This protein binds this small molecule.
Small molecule (SMILES): CC(=O)N[C@H]1[C@H]([C@H](O)[C@H](O)CO)O[C@@](O[C@H]2[C@@H](O)[C@@H](CO)O[C@@H](O[C@H]3[C@H](O)[C@@H](O)[C@H](O)O[C@@H]3CO)[C@@H]2O)(C(=O)O)C[C@@H]1O

Binding-site contacts:
Ligand atom C4 contacts residue HIS298 of chain 60.F at 4.1 Å.
Ligand atom C4 contacts residue TYR72 of chain 60.F at 3.5 Å (hydrophobic).
Ligand atom O1B contacts residue ARG77 of chain 60.F at 2.9 Å (salt-bridge).
Ligand atom O3 contacts residue ASN80 of chain 60.F at 4.0 Å.
Ligand atom C5 contacts residue ASN93 of chain 60.F at 4.2 Å.
Ligand atom O10 contacts residue ASN293 of chain 60.F at 3.5 Å (h-bond).
Ligand atom O4 contacts residue TYR72 of chain 60.F at 4.3 Å.
Ligand atom O8 contacts residue ARG77 of chain 60.F at 3.9 Å.
Ligand atom O3 contacts residue GLY78 of chain 60.F at 3.7 Å.
Ligand atom C4 contacts residue VAL296 of chain 60.F at 4.3 Å (hydrophobic).
Ligand atom C6 contacts residue TYR72 of chain 60.F at 3.6 Å (hydrophobic).
Ligand atom O4 contacts residue VAL296 of chain 60.F at 3.8 Å.
Ligand atom O6 contacts residue ASN93 of chain 60.F at 2.9 Å (h-bond).
Ligand atom O1A contacts residue TYR72 of chain 60.F at 3.2 Å.
Ligand atom C4 contacts residue GLY78 of chain 60.F at 3.4 Å.
Ligand atom N5 contacts residue TYR72 of chain 60.F at 3.1 Å (h-bond).
Ligand atom O4 contacts residue HIS298 of chain 60.F at 3.1 Å (h-bond).
Ligand atom C1 contacts residue TYR72 of chain 60.F at 3.8 Å (hydrophobic).
Ligand atom O8 contacts residue TYR72 of chain 60.F at 4.2 Å.
Ligand atom C5 contacts residue TYR72 of chain 60.F at 3.6 Å (hydrophobic).
Ligand atom O1B contacts residue TYR72 of chain 60.F at 4.1 Å.
Ligand atom O4 contacts residue ILE79 of chain 60.F at 3.5 Å (h-bond).
Ligand atom C3 contacts residue HIS298 of chain 60.F at 4.1 Å.
Ligand atom C3 contacts residue ARG77 of chain 60.F at 3.9 Å.
Ligand atom C7 contacts residue TYR72 of chain 60.F at 4.2 Å (hydrophobic).
Ligand atom C3 contacts residue GLY78 of chain 60.F at 4.0 Å.
Ligand atom C1 contacts residue ARG77 of chain 60.F at 3.5 Å.
Ligand atom C2 contacts residue GLY78 of chain 60.F at 4.2 Å.
Ligand atom O4 contacts residue THR291 of chain 60.F at 3.3 Å.
Ligand atom O1A contacts residue ARG77 of chain 60.F at 3.0 Å (salt-bridge).
Ligand atom C6 contacts residue THR94 of chain 60.F at 4.2 Å.
Ligand atom C11 contacts residue ASP85 of chain 59.F at 3.7 Å.
Ligand atom C3 contacts residue VAL296 of chain 60.F at 3.5 Å (hydrophobic).
Ligand atom O1A contacts residue GLY78 of chain 60.F at 3.7 Å.
Ligand atom C10 contacts residue TYR72 of chain 60.F at 4.1 Å (hydrophobic).
Ligand atom O4 contacts residue GLY78 of chain 60.F at 3.1 Å.
Ligand atom O4 contacts residue ASN80 of chain 60.F at 4.2 Å.
Ligand atom C6 contacts residue ASN93 of chain 60.F at 3.1 Å.
Ligand atom C3 contacts residue GLY78 of chain 60.F at 4.2 Å.
Ligand atom O10 contacts residue THR291 of chain 60.F at 3.7 Å.

Sequence of chain 59.F:
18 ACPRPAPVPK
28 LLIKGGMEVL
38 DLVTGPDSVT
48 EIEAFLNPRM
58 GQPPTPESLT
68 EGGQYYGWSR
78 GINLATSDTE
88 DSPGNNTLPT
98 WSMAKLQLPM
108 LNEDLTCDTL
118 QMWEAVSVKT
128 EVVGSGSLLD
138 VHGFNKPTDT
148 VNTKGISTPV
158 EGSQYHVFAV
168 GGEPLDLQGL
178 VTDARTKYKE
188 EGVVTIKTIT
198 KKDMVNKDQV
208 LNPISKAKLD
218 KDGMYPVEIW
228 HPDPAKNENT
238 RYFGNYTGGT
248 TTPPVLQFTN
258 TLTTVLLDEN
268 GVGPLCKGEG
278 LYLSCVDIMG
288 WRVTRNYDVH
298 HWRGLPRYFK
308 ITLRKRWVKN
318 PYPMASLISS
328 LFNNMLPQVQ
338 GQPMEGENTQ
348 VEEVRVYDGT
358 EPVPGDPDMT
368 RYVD

Sequence of chain 60.F:
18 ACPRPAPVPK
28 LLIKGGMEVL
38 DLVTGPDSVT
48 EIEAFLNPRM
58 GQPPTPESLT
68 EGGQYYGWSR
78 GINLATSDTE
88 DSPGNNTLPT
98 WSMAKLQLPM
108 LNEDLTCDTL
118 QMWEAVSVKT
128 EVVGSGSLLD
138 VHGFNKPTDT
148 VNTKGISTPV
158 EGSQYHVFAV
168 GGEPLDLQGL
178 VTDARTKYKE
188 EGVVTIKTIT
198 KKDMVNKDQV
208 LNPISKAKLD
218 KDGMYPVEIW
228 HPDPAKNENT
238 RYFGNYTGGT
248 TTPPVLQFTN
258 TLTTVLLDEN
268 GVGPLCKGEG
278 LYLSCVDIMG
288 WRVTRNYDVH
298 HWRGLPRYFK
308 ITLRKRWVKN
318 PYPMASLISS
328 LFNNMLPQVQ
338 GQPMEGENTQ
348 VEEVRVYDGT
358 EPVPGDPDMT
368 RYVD